Sequence of chain 2.A:
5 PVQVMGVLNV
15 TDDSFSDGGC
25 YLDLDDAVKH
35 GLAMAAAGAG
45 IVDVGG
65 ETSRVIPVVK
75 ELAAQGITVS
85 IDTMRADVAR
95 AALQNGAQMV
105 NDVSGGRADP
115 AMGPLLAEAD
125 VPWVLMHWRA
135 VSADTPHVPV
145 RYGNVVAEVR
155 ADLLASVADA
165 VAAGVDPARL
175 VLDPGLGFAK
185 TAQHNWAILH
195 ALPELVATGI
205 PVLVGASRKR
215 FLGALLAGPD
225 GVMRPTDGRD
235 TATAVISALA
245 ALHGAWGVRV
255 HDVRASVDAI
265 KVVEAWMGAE

A small-molecule ligand and the protein it binds are described below.
Small molecule (SMILES): Nc1nc2ncc(COP(=O)(O)O)nc2c(=O)[nH]1

Binding-site contacts:
Ligand atom O1P contacts residue MG1 of chain 2.B at 2.2 Å.
Ligand atom N1 contacts residue ARG253 of chain 2.A at 3.7 Å.
Ligand atom O4 contacts residue GLY209 of chain 2.A at 3.1 Å (h-bond).
Ligand atom O4 contacts residue LYS213 of chain 2.A at 2.7 Å (salt-bridge).
Ligand atom C8A contacts residue VAL107 of chain 2.A at 3.8 Å (hydrophobic).
Ligand atom O3P contacts residue MG1 of chain 2.B at 3.7 Å.
Ligand atom N2 contacts residue VAL128 of chain 2.A at 3.8 Å.
Ligand atom C4 contacts residue MET130 of chain 2.A at 3.6 Å (hydrophobic).
Ligand atom N5 contacts residue PHE182 of chain 2.A at 3.5 Å.
Ligand atom C6 contacts residue ARG253 of chain 2.A at 3.3 Å.
Ligand atom C2 contacts residue MET130 of chain 2.A at 3.6 Å (hydrophobic).
Ligand atom N3 contacts residue ASP177 of chain 2.A at 2.7 Å (salt-bridge).
Ligand atom PA contacts residue MG1 of chain 2.B at 3.4 Å.
Ligand atom C4 contacts residue LYS213 of chain 2.A at 3.6 Å.
Ligand atom N8 contacts residue ASP86 of chain 2.A at 2.8 Å (salt-bridge).
Ligand atom N5 contacts residue ARG253 of chain 2.A at 3.4 Å (salt-bridge).
Ligand atom C6 contacts residue PHE182 of chain 2.A at 3.6 Å (hydrophobic).
Ligand atom O3P contacts residue ASP21 of chain 2.A at 3.5 Å (salt-bridge).
Ligand atom N8 contacts residue ARG253 of chain 2.A at 3.3 Å.
Ligand atom C7 contacts residue ASP86 of chain 2.A at 3.5 Å.
Ligand atom C7 contacts residue ARG253 of chain 2.A at 3.4 Å.
Ligand atom N1 contacts residue ASN105 of chain 2.A at 3.1 Å (h-bond).
Ligand atom N2 contacts residue ASN105 of chain 2.A at 2.8 Å (h-bond).
Ligand atom C8A contacts residue ARG253 of chain 2.A at 3.5 Å.
Ligand atom C4A contacts residue LYS213 of chain 2.A at 3.7 Å.
Ligand atom O2P contacts residue ASP21 of chain 2.A at 2.4 Å (salt-bridge).
Ligand atom N8 contacts residue VAL107 of chain 2.A at 3.6 Å.
Ligand atom C2 contacts residue ASP177 of chain 2.A at 3.2 Å.
Ligand atom O1P contacts residue ASN13 of chain 2.A at 3.4 Å (h-bond).
Ligand atom N3 contacts residue MET130 of chain 2.A at 3.4 Å (h-bond).
Ligand atom N1 contacts residue VAL107 of chain 2.A at 3.7 Å.
Ligand atom O10 contacts residue ARG253 of chain 2.A at 3.1 Å (salt-bridge).
Ligand atom C2 contacts residue ASN105 of chain 2.A at 3.7 Å.
Ligand atom PA contacts residue ASP21 of chain 2.A at 3.5 Å.
Ligand atom C4A contacts residue ARG253 of chain 2.A at 3.5 Å.
Ligand atom O2P contacts residue HIS255 of chain 2.A at 3.5 Å.
Ligand atom N2 contacts residue ASP177 of chain 2.A at 2.9 Å (salt-bridge).
Ligand atom N5 contacts residue LYS213 of chain 2.A at 3.0 Å (salt-bridge).
Ligand atom O1P contacts residue HIS255 of chain 2.A at 3.0 Å (h-bond).
Ligand atom C2 contacts residue ARG253 of chain 2.A at 3.8 Å.